Binding-site contacts:
Ligand atom O6 contacts residue PRO92 of chain 1.B at 3.7 Å.
Ligand atom C9 contacts residue PHE95 of chain 1.B at 4.2 Å (hydrophobic).
Ligand atom O2 contacts residue PHE95 of chain 1.B at 3.9 Å.
Ligand atom C3 contacts residue PHE95 of chain 1.B at 4.2 Å (hydrophobic).
Ligand atom C11 contacts residue PRO92 of chain 1.B at 3.9 Å (hydrophobic).
Ligand atom C2 contacts residue PHE95 of chain 1.B at 3.9 Å (hydrophobic).
Ligand atom O61 contacts residue PRO92 of chain 1.B at 3.9 Å.
Ligand atom O5 contacts residue PHE95 of chain 1.B at 4.3 Å.
Ligand atom C7 contacts residue GLU99 of chain 1.B at 3.4 Å.
Ligand atom C8 contacts residue GLU99 of chain 1.B at 4.4 Å.
Ligand atom C6 contacts residue PHE95 of chain 1.B at 4.1 Å (hydrophobic).
Ligand atom C57 contacts residue PHE95 of chain 1.B at 4.1 Å (hydrophobic).
Ligand atom O2 contacts residue PRO92 of chain 1.B at 4.4 Å.
Ligand atom C57 contacts residue LEU91 of chain 1.B at 4.0 Å (hydrophobic).
Ligand atom O4 contacts residue GLU99 of chain 1.B at 2.8 Å (salt-bridge).
Ligand atom O2 contacts residue ASN96 of chain 1.B at 3.7 Å.
Ligand atom C57 contacts residue PRO92 of chain 1.B at 3.7 Å (hydrophobic).
Ligand atom O2 contacts residue GLU99 of chain 1.B at 4.0 Å.
Ligand atom O3 contacts residue GLU99 of chain 1.B at 3.7 Å.
Ligand atom O7 contacts residue PHE95 of chain 1.B at 3.6 Å.
Ligand atom C5 contacts residue GLU99 of chain 1.B at 4.2 Å.
Ligand atom C7 contacts residue PHE95 of chain 1.B at 4.4 Å (hydrophobic).
Ligand atom C9 contacts residue PRO92 of chain 1.B at 4.5 Å (hydrophobic).
Ligand atom C4 contacts residue PHE95 of chain 1.B at 3.8 Å (hydrophobic).
Ligand atom C8 contacts residue PHE95 of chain 1.B at 4.4 Å (hydrophobic).

Sequence of chain 1.B:
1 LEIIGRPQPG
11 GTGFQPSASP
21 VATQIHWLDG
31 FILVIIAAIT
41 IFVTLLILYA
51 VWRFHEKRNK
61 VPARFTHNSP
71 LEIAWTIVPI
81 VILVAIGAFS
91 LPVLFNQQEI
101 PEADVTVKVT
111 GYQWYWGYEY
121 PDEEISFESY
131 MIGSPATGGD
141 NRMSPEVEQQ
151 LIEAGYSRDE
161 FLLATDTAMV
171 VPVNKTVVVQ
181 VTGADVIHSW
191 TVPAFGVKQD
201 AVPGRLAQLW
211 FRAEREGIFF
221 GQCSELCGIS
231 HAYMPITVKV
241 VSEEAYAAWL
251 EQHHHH

A small-molecule ligand and the protein it binds are described below.
Small molecule (SMILES): CCCCCCCCCCO[C@@H]1O[C@H](CO)[C@@H](O[C@H]2O[C@H](CO)[C@@H](O)[C@H](O)[C@H]2O)[C@H](O)[C@H]1O